Sequence of chain 1.A:
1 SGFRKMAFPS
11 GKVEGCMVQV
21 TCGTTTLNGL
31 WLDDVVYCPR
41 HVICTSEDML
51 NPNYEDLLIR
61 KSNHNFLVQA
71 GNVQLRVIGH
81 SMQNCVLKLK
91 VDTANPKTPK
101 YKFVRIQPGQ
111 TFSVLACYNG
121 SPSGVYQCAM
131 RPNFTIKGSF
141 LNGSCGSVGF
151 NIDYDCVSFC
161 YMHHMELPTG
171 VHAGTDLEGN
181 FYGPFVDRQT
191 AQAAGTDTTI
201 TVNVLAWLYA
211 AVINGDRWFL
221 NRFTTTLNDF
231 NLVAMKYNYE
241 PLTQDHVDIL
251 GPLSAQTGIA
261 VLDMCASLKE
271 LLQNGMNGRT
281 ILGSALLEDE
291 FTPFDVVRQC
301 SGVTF

Sequence of chain 1.B:
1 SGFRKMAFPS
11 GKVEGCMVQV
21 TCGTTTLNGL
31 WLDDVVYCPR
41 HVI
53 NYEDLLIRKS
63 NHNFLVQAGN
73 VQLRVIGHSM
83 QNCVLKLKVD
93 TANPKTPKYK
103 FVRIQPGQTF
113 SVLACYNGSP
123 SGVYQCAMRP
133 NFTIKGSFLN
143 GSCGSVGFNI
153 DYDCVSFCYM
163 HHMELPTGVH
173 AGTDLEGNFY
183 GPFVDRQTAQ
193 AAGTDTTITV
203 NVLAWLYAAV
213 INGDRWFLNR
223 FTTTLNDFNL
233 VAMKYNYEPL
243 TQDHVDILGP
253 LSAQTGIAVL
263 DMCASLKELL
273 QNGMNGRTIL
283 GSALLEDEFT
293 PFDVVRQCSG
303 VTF

A protein and the small-molecule ligand that binds it are described below.
Small molecule (SMILES): CS(=O)(=O)Oc1ccc2cncc(NC(=O)Cc3cccc(Cl)c3)c2c1

Binding-site contacts:
Ligand atom CL contacts residue ASP187 of chain 1.A at 3.6 Å.
Ligand atom C4 contacts residue LEU141 of chain 1.A at 3.7 Å (hydrophobic).
Ligand atom CL contacts residue MET49 of chain 1.A at 3.8 Å.
Ligand atom C13 contacts residue DMS1 of chain 1.D at 3.7 Å.
Ligand atom C5 contacts residue GLU166 of chain 1.A at 3.6 Å.
Ligand atom C3 contacts residue PHE140 of chain 1.A at 3.4 Å (hydrophobic).
Ligand atom C6 contacts residue CYS145 of chain 1.A at 3.8 Å (hydrophobic).
Ligand atom C15 contacts residue HIS164 of chain 1.A at 3.3 Å.
Ligand atom C2 contacts residue ASN142 of chain 1.A at 3.8 Å.
Ligand atom C12 contacts residue MET49 of chain 1.A at 4.0 Å (hydrophobic).
Ligand atom C12 contacts residue DMS1 of chain 1.D at 3.6 Å.
Ligand atom N1 contacts residue CYS145 of chain 1.A at 3.8 Å.
Ligand atom N contacts residue PHE140 of chain 1.A at 3.9 Å.
Ligand atom C13 contacts residue MET49 of chain 1.A at 3.3 Å (hydrophobic).
Ligand atom C1 contacts residue ASN142 of chain 1.A at 3.9 Å.
Ligand atom N contacts residue SER144 of chain 1.A at 3.6 Å.
Ligand atom C5 contacts residue LEU141 of chain 1.A at 3.7 Å (hydrophobic).
Ligand atom C3 contacts residue ASN142 of chain 1.A at 3.9 Å.
Ligand atom C5 contacts residue HIS163 of chain 1.A at 3.7 Å.
Ligand atom C14 contacts residue MET165 of chain 1.A at 3.6 Å (hydrophobic).
Ligand atom C6 contacts residue HIS163 of chain 1.A at 3.2 Å.
Ligand atom C17 contacts residue ASN142 of chain 1.A at 3.9 Å.
Ligand atom C4 contacts residue PHE140 of chain 1.A at 3.9 Å (hydrophobic).
Ligand atom C5 contacts residue PHE140 of chain 1.A at 3.5 Å (hydrophobic).
Ligand atom N contacts residue GLU166 of chain 1.A at 3.9 Å.
Ligand atom O3 contacts residue GLU166 of chain 1.A at 3.2 Å (salt-bridge).
Ligand atom CL contacts residue HIS164 of chain 1.A at 3.9 Å.
Ligand atom C6 contacts residue GLU166 of chain 1.A at 3.9 Å.
Ligand atom N contacts residue HIS163 of chain 1.A at 2.6 Å (h-bond).
Ligand atom C12 contacts residue GLN189 of chain 1.A at 3.3 Å.
Ligand atom CL contacts residue MET165 of chain 1.A at 3.7 Å.
Ligand atom C15 contacts residue HIS41 of chain 1.A at 3.8 Å.
Ligand atom O3 contacts residue MET165 of chain 1.A at 3.5 Å.
Ligand atom C15 contacts residue MET165 of chain 1.A at 3.7 Å (hydrophobic).
Ligand atom C4 contacts residue GLU166 of chain 1.A at 3.7 Å.
Ligand atom O2 contacts residue ASN142 of chain 1.A at 3.6 Å.
Ligand atom C14 contacts residue MET49 of chain 1.A at 3.6 Å (hydrophobic).
Ligand atom C3 contacts residue GLU166 of chain 1.A at 3.3 Å.
Ligand atom C3 contacts residue LEU141 of chain 1.A at 3.7 Å (hydrophobic).
Ligand atom CL contacts residue HIS41 of chain 1.A at 3.6 Å.